Binding-site contacts:
Ligand atom CG2 contacts residue PHE76 of chain 7.B at 3.8 Å (hydrophobic).

Sequence of chain 7.B:
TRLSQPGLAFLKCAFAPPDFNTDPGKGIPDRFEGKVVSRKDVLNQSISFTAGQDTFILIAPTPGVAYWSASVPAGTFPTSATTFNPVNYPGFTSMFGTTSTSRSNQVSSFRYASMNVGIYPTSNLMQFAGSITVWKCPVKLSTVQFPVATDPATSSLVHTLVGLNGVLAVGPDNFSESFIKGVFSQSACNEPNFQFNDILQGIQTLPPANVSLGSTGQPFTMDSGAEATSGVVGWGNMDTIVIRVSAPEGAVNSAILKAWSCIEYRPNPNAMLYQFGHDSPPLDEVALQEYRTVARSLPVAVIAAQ

This small molecule binds to this protein.
Small molecule (SMILES): CC(C)[C@H](NC(=O)[C@H](CCCN=C(N)N)NC(=O)[C@@H](N)CCC(=O)O)C(=O)N[C@H](C=O)CCCCN